Sequence of chain 12.A:
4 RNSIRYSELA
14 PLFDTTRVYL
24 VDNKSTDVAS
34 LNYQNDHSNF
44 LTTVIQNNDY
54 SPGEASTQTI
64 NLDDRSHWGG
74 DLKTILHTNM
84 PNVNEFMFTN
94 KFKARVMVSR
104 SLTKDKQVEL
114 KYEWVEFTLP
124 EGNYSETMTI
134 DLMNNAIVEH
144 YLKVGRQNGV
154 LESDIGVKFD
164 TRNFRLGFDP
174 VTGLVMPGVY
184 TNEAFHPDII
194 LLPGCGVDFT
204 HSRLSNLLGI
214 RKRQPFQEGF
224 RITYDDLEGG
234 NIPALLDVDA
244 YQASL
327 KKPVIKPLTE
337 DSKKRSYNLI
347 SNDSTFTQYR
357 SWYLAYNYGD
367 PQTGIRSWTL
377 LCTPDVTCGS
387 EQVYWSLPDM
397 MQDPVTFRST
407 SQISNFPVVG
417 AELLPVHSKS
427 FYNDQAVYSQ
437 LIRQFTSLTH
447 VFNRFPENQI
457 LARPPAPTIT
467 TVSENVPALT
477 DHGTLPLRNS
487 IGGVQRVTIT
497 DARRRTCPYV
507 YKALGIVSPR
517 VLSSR

This small molecule binds to this protein.
Small molecule (SMILES): CCCCCCCCCCCC[N+](C)(C)CCCS(=O)(=O)O

Binding-site contacts:
Ligand atom C12 contacts residue C151 of chain 12.D at 3.4 Å.
Ligand atom O1S contacts residue LYS215 of chain 12.A at 2.7 Å (salt-bridge).
Ligand atom C2 contacts residue TRP374 of chain 12.A at 4.1 Å (hydrophobic).
Ligand atom C10 contacts residue C151 of chain 12.D at 3.4 Å.
Ligand atom O2S contacts residue ARG224 of chain 12.A at 4.5 Å.
Ligand atom S1 contacts residue GLY222 of chain 12.A at 3.0 Å (h-bond).
Ligand atom C5 contacts residue C151 of chain 12.D at 4.0 Å.
Ligand atom S1 contacts residue ARG224 of chain 12.A at 4.3 Å.
Ligand atom C9 contacts residue C151 of chain 12.D at 3.4 Å.
Ligand atom O3S contacts residue TRP374 of chain 12.A at 3.3 Å.
Ligand atom C7 contacts residue C151 of chain 12.D at 3.4 Å.
Ligand atom O3S contacts residue GLY222 of chain 12.A at 2.9 Å (h-bond).
Ligand atom O1S contacts residue GLY222 of chain 12.A at 2.3 Å (h-bond).
Ligand atom S1 contacts residue TRP374 of chain 12.A at 4.0 Å.
Ligand atom O3S contacts residue ARG224 of chain 12.A at 2.9 Å (salt-bridge).
Ligand atom C3 contacts residue TRP374 of chain 12.A at 4.3 Å (hydrophobic).
Ligand atom C1 contacts residue TRP374 of chain 12.A at 3.6 Å (hydrophobic).
Ligand atom O1S contacts residue TRP374 of chain 12.A at 4.3 Å.
Ligand atom S1 contacts residue LYS215 of chain 12.A at 4.1 Å.
Ligand atom C6 contacts residue C151 of chain 12.D at 4.2 Å.
Ligand atom O2S contacts residue GLY222 of chain 12.A at 3.3 Å (h-bond).
Ligand atom C8 contacts residue C151 of chain 12.D at 3.7 Å.
Ligand atom C13 contacts residue C151 of chain 12.D at 4.5 Å.
Ligand atom C16 contacts residue ASP229 of chain 12.A at 4.3 Å.
Ligand atom O1S contacts residue PHE223 of chain 12.A at 4.5 Å.
Ligand atom O3S contacts residue PHE223 of chain 12.A at 3.9 Å.
Ligand atom C11 contacts residue C151 of chain 12.D at 3.5 Å.